Binding-site contacts:
Ligand atom C2' contacts residue MET233 of chain 1.B at 3.4 Å (hydrophobic).
Ligand atom C3' contacts residue MET233 of chain 1.B at 3.6 Å (hydrophobic).
Ligand atom C3' contacts residue PHE173 of chain 1.A at 3.5 Å (hydrophobic).
Ligand atom C8 contacts residue ALA131 of chain 1.B at 3.6 Å (hydrophobic).
Ligand atom C2 contacts residue VAL231 of chain 1.B at 3.7 Å (hydrophobic).
Ligand atom C6 contacts residue GLU215 of chain 1.B at 3.7 Å.
Ligand atom N3 contacts residue GLY232 of chain 1.B at 3.4 Å.
Ligand atom N2 contacts residue VAL209 of chain 1.B at 3.8 Å.
Ligand atom C5' contacts residue HIS282 of chain 1.B at 3.8 Å.
Ligand atom O3' contacts residue SO41 of chain 1.K at 3.4 Å (h-bond).
Ligand atom C9 contacts residue ALA130 of chain 1.B at 3.6 Å (hydrophobic).
Ligand atom C5' contacts residue PHE214 of chain 1.B at 3.8 Å (hydrophobic).
Ligand atom C6 contacts residue GLY132 of chain 1.B at 3.7 Å.
Ligand atom O6 contacts residue PHE214 of chain 1.B at 3.6 Å.
Ligand atom N1 contacts residue GLU215 of chain 1.B at 2.8 Å (salt-bridge).
Ligand atom N1' contacts residue SO41 of chain 1.K at 3.5 Å (h-bond).
Ligand atom C8 contacts residue THR256 of chain 1.B at 3.5 Å.
Ligand atom C6 contacts residue PHE214 of chain 1.B at 3.5 Å (hydrophobic).
Ligand atom C6' contacts residue SO41 of chain 1.K at 3.6 Å.
Ligand atom C8 contacts residue ASN257 of chain 1.B at 3.7 Å.
Ligand atom N7 contacts residue THR256 of chain 1.B at 3.6 Å (h-bond).
Ligand atom C10 contacts residue SO41 of chain 1.K at 3.7 Å.
Ligand atom N7 contacts residue GLY132 of chain 1.B at 3.4 Å (h-bond).
Ligand atom O5' contacts residue PHE214 of chain 1.B at 3.5 Å.
Ligand atom O6 contacts residue GLU215 of chain 1.B at 3.6 Å.
Ligand atom N7 contacts residue ALA131 of chain 1.B at 3.5 Å.
Ligand atom N3 contacts residue VAL231 of chain 1.B at 3.6 Å (h-bond).
Ligand atom O3' contacts residue TYR101 of chain 1.B at 3.2 Å (h-bond).
Ligand atom O6 contacts residue GLY132 of chain 1.B at 3.5 Å.
Ligand atom N2 contacts residue GLU215 of chain 1.B at 2.9 Å (salt-bridge).
Ligand atom C4 contacts residue VAL231 of chain 1.B at 3.7 Å (hydrophobic).
Ligand atom O5' contacts residue HIS282 of chain 1.B at 2.9 Å (h-bond).
Ligand atom C10 contacts residue ALA130 of chain 1.B at 3.0 Å (hydrophobic).
Ligand atom C5 contacts residue GLY132 of chain 1.B at 3.4 Å.
Ligand atom N7 contacts residue ASN257 of chain 1.B at 2.8 Å (h-bond).
Ligand atom O6 contacts residue ASN257 of chain 1.B at 2.9 Å (h-bond).
Ligand atom N2 contacts residue MET233 of chain 1.B at 3.6 Å.
Ligand atom O5' contacts residue VAL285 of chain 1.B at 3.3 Å.
Ligand atom C5' contacts residue PHE173 of chain 1.A at 3.6 Å (hydrophobic).
Ligand atom C2 contacts residue GLU215 of chain 1.B at 3.7 Å.

This small molecule binds to this protein.
Small molecule (SMILES): Nc1nc2c(CN3C[C@H](CO)[C@@H](O)C3)c[nH]c2c(=O)[nH]1

Sequence of chain 1.A:
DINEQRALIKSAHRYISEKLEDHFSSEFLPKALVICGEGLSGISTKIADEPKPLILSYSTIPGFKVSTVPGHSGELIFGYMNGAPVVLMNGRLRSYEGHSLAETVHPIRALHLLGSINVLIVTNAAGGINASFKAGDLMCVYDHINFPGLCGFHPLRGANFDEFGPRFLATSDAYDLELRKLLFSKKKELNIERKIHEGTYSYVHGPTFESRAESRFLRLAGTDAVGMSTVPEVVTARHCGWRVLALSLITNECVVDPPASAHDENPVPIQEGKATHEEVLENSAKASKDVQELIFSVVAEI

Sequence of chain 1.B:
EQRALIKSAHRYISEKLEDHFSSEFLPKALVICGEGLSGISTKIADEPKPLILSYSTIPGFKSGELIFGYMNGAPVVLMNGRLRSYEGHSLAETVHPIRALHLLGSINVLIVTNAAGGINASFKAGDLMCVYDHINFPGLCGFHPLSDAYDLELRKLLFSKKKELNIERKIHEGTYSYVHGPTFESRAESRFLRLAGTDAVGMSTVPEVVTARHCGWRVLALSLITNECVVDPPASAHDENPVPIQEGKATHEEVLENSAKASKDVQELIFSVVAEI